Sequence of chain 1.G:
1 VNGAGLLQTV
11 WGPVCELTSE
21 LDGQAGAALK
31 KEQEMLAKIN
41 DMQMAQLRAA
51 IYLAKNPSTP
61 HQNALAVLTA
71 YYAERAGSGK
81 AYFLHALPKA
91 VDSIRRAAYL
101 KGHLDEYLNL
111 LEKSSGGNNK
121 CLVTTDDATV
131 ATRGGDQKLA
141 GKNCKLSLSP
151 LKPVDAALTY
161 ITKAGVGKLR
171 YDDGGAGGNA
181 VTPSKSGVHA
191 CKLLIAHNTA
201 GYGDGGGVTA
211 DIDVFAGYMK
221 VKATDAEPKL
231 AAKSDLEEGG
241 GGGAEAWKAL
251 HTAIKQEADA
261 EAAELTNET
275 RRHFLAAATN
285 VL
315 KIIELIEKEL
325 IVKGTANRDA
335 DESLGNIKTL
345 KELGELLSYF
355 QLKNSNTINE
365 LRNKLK

Binding-site contacts:
Ligand atom C4 contacts residue ASN267 of chain 1.G at 4.3 Å.
Ligand atom N2 contacts residue MET42 of chain 1.G at 3.4 Å (h-bond).
Ligand atom C6 contacts residue TYR72 of chain 1.G at 3.5 Å (hydrophobic).
Ligand atom C2 contacts residue ASN267 of chain 1.G at 2.5 Å.
Ligand atom C6 contacts residue ILE317 of chain 1.G at 4.3 Å (hydrophobic).
Ligand atom O5 contacts residue ASN267 of chain 1.G at 2.5 Å (h-bond).
Ligand atom N2 contacts residue ASP41 of chain 1.G at 4.2 Å.
Ligand atom C3 contacts residue ASN267 of chain 1.G at 3.9 Å.
Ligand atom O4 contacts residue NAG1 of chain 1.KA at 1.4 Å.
Ligand atom C5 contacts residue TYR72 of chain 1.G at 3.7 Å (hydrophobic).
Ligand atom C2 contacts residue MET42 of chain 1.G at 4.2 Å (hydrophobic).
Ligand atom C7 contacts residue MET42 of chain 1.G at 3.9 Å (hydrophobic).
Ligand atom C8 contacts residue ASP41 of chain 1.G at 4.2 Å.
Ligand atom N2 contacts residue ASN267 of chain 1.G at 3.0 Å (h-bond).
Ligand atom C8 contacts residue MET42 of chain 1.G at 3.7 Å (hydrophobic).
Ligand atom O6 contacts residue NAG1 of chain 1.KA at 3.7 Å.
Ligand atom O4 contacts residue ALA45 of chain 1.G at 3.9 Å.
Ligand atom O7 contacts residue ASN267 of chain 1.G at 3.2 Å (h-bond).
Ligand atom C6 contacts residue NAG1 of chain 1.KA at 3.6 Å.
Ligand atom C5 contacts residue ASN267 of chain 1.G at 3.8 Å.
Ligand atom C7 contacts residue ASN267 of chain 1.G at 3.3 Å.
Ligand atom C7 contacts residue ASP41 of chain 1.G at 4.4 Å.
Ligand atom C5 contacts residue NAG1 of chain 1.KA at 3.5 Å.
Ligand atom C4 contacts residue NAG1 of chain 1.KA at 2.4 Å.
Ligand atom C3 contacts residue ASP41 of chain 1.G at 4.3 Å.
Ligand atom O3 contacts residue NAG1 of chain 1.KA at 2.8 Å (h-bond).
Ligand atom C8 contacts residue LEU265 of chain 1.G at 3.6 Å (hydrophobic).
Ligand atom O3 contacts residue ASP41 of chain 1.G at 3.4 Å.
Ligand atom O6 contacts residue GLU321 of chain 1.G at 4.3 Å.
Ligand atom O5 contacts residue TYR72 of chain 1.G at 4.4 Å.
Ligand atom O6 contacts residue ILE317 of chain 1.G at 4.4 Å.
Ligand atom C1 contacts residue MET42 of chain 1.G at 4.1 Å (hydrophobic).
Ligand atom C3 contacts residue NAG1 of chain 1.KA at 3.4 Å.
Ligand atom C8 contacts residue LYS38 of chain 1.G at 3.6 Å.
Ligand atom C1 contacts residue ASN267 of chain 1.G at 1.6 Å.

This protein binds this small molecule.
Small molecule (SMILES): CC(=O)N[C@@H]1[C@@H](O)[C@H](O)[C@@H](CO)O[C@H]1O